Binding-site contacts:
Ligand atom C contacts residue ASN177 of chain 2.A at 3.6 Å.
Ligand atom O3P contacts residue LYS49 of chain 2.A at 3.8 Å.
Ligand atom CA contacts residue ASN177 of chain 2.A at 3.7 Å.
Ligand atom CA contacts residue ASN228 of chain 2.A at 3.5 Å.
Ligand atom C contacts residue LEU231 of chain 2.A at 3.6 Å (hydrophobic).
Ligand atom CB contacts residue LEU231 of chain 2.A at 3.9 Å (hydrophobic).
Ligand atom O contacts residue VAL180 of chain 2.A at 3.7 Å.
Ligand atom N contacts residue ASN228 of chain 2.A at 2.9 Å (h-bond).
Ligand atom CD contacts residue LEU224 of chain 2.A at 3.6 Å (hydrophobic).
Ligand atom P contacts residue TYR132 of chain 2.A at 3.6 Å.
Ligand atom CD1 contacts residue ILE221 of chain 2.A at 3.8 Å (hydrophobic).
Ligand atom N contacts residue ASN177 of chain 2.A at 2.8 Å (h-bond).
Ligand atom P contacts residue ARG56 of chain 2.A at 3.7 Å.
Ligand atom CA contacts residue LEU176 of chain 2.A at 3.7 Å (hydrophobic).
Ligand atom CB contacts residue ASN177 of chain 2.A at 3.5 Å.
Ligand atom C contacts residue ASN228 of chain 2.A at 3.7 Å.
Ligand atom CB contacts residue TRP232 of chain 2.A at 3.6 Å (hydrophobic).
Ligand atom C contacts residue LEU176 of chain 2.A at 3.8 Å (hydrophobic).
Ligand atom C contacts residue LYS49 of chain 2.A at 3.9 Å.
Ligand atom O contacts residue LYS49 of chain 2.A at 2.8 Å (salt-bridge).
Ligand atom N contacts residue LEU176 of chain 2.A at 3.5 Å.
Ligand atom CG2 contacts residue ASN228 of chain 2.A at 3.2 Å.
Ligand atom O1P contacts residue ARG56 of chain 2.A at 2.8 Å (salt-bridge).
Ligand atom O contacts residue ASN228 of chain 2.A at 2.9 Å (h-bond).
Ligand atom P contacts residue ARG131 of chain 2.A at 3.7 Å.
Ligand atom O contacts residue LYS49 of chain 2.A at 2.8 Å (salt-bridge).
Ligand atom O2P contacts residue TYR132 of chain 2.A at 2.5 Å (h-bond).
Ligand atom CA contacts residue ASN177 of chain 2.A at 3.6 Å.
Ligand atom O1P contacts residue ARG131 of chain 2.A at 2.6 Å (salt-bridge).
Ligand atom C contacts residue LYS49 of chain 2.A at 3.2 Å.
Ligand atom O1P contacts residue TYR132 of chain 2.A at 3.9 Å.
Ligand atom CB contacts residue ASN177 of chain 2.A at 3.5 Å.
Ligand atom O contacts residue LEU231 of chain 2.A at 3.4 Å.
Ligand atom O3P contacts residue TYR132 of chain 2.A at 3.8 Å.
Ligand atom O3P contacts residue ARG56 of chain 2.A at 2.6 Å (salt-bridge).
Ligand atom CA contacts residue ASN228 of chain 2.A at 3.9 Å.
Ligand atom O2P contacts residue ARG131 of chain 2.A at 3.0 Å (salt-bridge).
Ligand atom CA contacts residue LYS49 of chain 2.A at 3.7 Å.
Ligand atom OXT contacts residue LYS49 of chain 2.A at 3.6 Å.
Ligand atom C contacts residue ASN228 of chain 2.A at 3.9 Å.

This small molecule binds to this protein.
Small molecule (SMILES): CC[C@H](C)[C@H](NC(=O)[C@H](C)NC(=O)[C@H](C)N)C(=O)N[C@@H](COP(=O)(O)O)C(=O)N[C@@H](CC(C)C)C(=O)N1CCC[C@H]1C(=O)O

Sequence of chain 2.A:
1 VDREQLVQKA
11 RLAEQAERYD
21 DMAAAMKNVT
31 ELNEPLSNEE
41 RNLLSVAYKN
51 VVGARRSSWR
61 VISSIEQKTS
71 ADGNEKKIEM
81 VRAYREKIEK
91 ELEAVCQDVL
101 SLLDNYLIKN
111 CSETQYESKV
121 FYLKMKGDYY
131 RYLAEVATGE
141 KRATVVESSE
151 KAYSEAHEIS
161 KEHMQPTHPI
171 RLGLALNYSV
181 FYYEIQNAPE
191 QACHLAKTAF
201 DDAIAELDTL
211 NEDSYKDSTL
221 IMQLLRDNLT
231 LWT